Sequence of chain 7.A:
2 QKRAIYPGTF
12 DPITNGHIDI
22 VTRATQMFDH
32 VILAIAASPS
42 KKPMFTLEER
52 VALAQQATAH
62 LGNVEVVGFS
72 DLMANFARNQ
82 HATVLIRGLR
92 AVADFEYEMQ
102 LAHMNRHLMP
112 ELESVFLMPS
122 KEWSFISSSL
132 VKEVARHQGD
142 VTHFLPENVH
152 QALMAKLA

Sequence of chain 2.A:
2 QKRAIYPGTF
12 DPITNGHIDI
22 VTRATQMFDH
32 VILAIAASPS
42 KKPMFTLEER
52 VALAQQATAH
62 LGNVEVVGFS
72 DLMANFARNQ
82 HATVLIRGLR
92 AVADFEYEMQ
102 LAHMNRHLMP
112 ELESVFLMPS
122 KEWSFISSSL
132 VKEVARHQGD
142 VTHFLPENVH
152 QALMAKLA

Binding-site contacts:
Ligand atom C1 contacts residue PRO8 of chain 7.A at 3.9 Å (hydrophobic).
Ligand atom C8 contacts residue ASP72 of chain 7.A at 3.7 Å.
Ligand atom C7 contacts residue MET74 of chain 7.A at 3.7 Å (hydrophobic).
Ligand atom C2 contacts residue ARG88 of chain 7.A at 3.6 Å.
Ligand atom C3 contacts residue ARG88 of chain 7.A at 4.0 Å.
Ligand atom C15 contacts residue MET74 of chain 7.A at 3.7 Å (hydrophobic).
Ligand atom C9 contacts residue LEU73 of chain 7.A at 4.2 Å (hydrophobic).
Ligand atom C13 contacts residue LEU102 of chain 7.A at 4.3 Å (hydrophobic).
Ligand atom C12 contacts residue LEU73 of chain 7.A at 4.1 Å (hydrophobic).
Ligand atom C contacts residue ASN106 of chain 7.A at 3.4 Å.
Ligand atom C5 contacts residue ALA37 of chain 7.A at 3.2 Å (hydrophobic).
Ligand atom C2 contacts residue PRO8 of chain 7.A at 4.0 Å (hydrophobic).
Ligand atom O contacts residue LEU86 of chain 7.A at 4.1 Å.
Ligand atom N1 contacts residue HIS138 of chain 2.A at 4.1 Å.
Ligand atom C1 contacts residue LEU102 of chain 7.A at 4.1 Å (hydrophobic).
Ligand atom C12 contacts residue GLU134 of chain 2.A at 4.0 Å.
Ligand atom C6 contacts residue PHE70 of chain 7.A at 3.8 Å (hydrophobic).
Ligand atom C7 contacts residue ASP72 of chain 7.A at 3.8 Å.
Ligand atom C9 contacts residue MET74 of chain 7.A at 3.9 Å (hydrophobic).
Ligand atom O contacts residue LEU102 of chain 7.A at 4.1 Å.
Ligand atom N contacts residue ALA37 of chain 7.A at 3.6 Å.
Ligand atom C contacts residue GLU99 of chain 7.A at 4.2 Å.
Ligand atom C2 contacts residue LEU102 of chain 7.A at 3.8 Å (hydrophobic).
Ligand atom C11 contacts residue LEU102 of chain 7.A at 3.6 Å (hydrophobic).
Ligand atom O contacts residue ASN106 of chain 7.A at 3.1 Å (h-bond).
Ligand atom C5 contacts residue PHE70 of chain 7.A at 4.0 Å (hydrophobic).
Ligand atom C contacts residue ARG88 of chain 7.A at 3.4 Å.
Ligand atom C3 contacts residue GLY9 of chain 7.A at 4.2 Å.
Ligand atom O1 contacts residue MET74 of chain 7.A at 2.8 Å (h-bond).
Ligand atom C8 contacts residue HIS138 of chain 2.A at 3.9 Å.
Ligand atom C11 contacts residue GLU134 of chain 2.A at 4.3 Å.
Ligand atom C8 contacts residue MET74 of chain 7.A at 3.9 Å (hydrophobic).
Ligand atom O contacts residue MET74 of chain 7.A at 4.0 Å.
Ligand atom C7 contacts residue PHE70 of chain 7.A at 3.5 Å (hydrophobic).
Ligand atom C contacts residue LEU86 of chain 7.A at 3.9 Å (hydrophobic).
Ligand atom O contacts residue PRO8 of chain 7.A at 4.1 Å.
Ligand atom O1 contacts residue LEU73 of chain 7.A at 3.4 Å.
Ligand atom C12 contacts residue VAL135 of chain 2.A at 3.5 Å (hydrophobic).
Ligand atom C contacts residue LEU102 of chain 7.A at 3.9 Å (hydrophobic).
Ligand atom C13 contacts residue ASN106 of chain 7.A at 3.4 Å.

A small-molecule ligand and the protein it binds are described below.
Small molecule (SMILES): COc1ccc2[nH]cc(CCNC(=O)C(C)(C)C)c2c1